Sequence of chain 1.C:
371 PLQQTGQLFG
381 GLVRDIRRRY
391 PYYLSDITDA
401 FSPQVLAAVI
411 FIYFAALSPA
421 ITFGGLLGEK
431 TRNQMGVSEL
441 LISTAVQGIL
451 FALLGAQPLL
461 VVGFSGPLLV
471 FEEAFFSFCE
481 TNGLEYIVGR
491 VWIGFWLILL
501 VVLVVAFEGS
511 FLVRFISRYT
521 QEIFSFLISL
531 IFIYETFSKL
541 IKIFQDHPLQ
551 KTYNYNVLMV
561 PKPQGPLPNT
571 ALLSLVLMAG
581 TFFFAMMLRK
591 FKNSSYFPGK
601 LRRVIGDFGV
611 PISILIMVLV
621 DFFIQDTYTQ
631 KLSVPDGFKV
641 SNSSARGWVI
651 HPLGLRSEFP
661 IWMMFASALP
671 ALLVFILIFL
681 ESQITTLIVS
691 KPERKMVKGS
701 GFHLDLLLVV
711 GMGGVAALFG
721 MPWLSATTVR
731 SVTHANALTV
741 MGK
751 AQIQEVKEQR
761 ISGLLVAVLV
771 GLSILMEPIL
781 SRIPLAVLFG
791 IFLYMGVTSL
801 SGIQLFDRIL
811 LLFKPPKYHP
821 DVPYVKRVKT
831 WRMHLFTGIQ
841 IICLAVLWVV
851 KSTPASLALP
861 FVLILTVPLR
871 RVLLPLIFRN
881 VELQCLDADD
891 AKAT

Sequence of chain 1.D:
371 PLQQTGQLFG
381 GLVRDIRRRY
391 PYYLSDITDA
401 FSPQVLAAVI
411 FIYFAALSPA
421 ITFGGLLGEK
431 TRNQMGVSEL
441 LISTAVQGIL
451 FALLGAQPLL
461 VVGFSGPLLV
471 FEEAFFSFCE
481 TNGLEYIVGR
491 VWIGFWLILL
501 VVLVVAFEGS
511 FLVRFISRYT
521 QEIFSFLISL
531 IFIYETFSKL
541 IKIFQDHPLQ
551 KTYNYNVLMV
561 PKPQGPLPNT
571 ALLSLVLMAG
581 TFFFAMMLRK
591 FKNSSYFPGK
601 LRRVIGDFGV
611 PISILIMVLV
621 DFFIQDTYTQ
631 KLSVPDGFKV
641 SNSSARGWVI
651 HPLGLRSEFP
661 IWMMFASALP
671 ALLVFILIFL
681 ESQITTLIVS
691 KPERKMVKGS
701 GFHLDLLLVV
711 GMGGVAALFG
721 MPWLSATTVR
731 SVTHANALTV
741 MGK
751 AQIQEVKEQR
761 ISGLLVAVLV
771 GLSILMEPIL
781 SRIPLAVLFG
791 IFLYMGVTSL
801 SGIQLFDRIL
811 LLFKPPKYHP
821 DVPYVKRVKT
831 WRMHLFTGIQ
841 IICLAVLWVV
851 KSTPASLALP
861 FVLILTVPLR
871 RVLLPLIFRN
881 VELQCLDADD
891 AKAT

Binding-site contacts:
Ligand atom C3A contacts residue LEU812 of chain 1.C at 3.5 Å (hydrophobic).
Ligand atom O42 contacts residue TYR818 of chain 1.C at 3.5 Å (h-bond).
Ligand atom C2A contacts residue PRO815 of chain 1.C at 3.7 Å (hydrophobic).
Ligand atom O1A contacts residue PRO815 of chain 1.C at 3.2 Å.
Ligand atom C8A contacts residue PHE597 of chain 1.D at 3.7 Å (hydrophobic).
Ligand atom O13 contacts residue PRO816 of chain 1.C at 3.8 Å.
Ligand atom O2 contacts residue GLY599 of chain 1.D at 3.5 Å (h-bond).
Ligand atom O43 contacts residue TYR818 of chain 1.C at 2.6 Å (h-bond).
Ligand atom C6A contacts residue PHE813 of chain 1.C at 3.6 Å (hydrophobic).
Ligand atom O41 contacts residue ARG603 of chain 1.D at 2.9 Å (salt-bridge).
Ligand atom O3 contacts residue GLY599 of chain 1.D at 2.8 Å (h-bond).
Ligand atom O3 contacts residue ARG602 of chain 1.D at 3.2 Å (salt-bridge).
Ligand atom C3A contacts residue PHE813 of chain 1.C at 3.7 Å (hydrophobic).
Ligand atom O11 contacts residue PRO816 of chain 1.C at 3.5 Å.
Ligand atom O3 contacts residue PRO598 of chain 1.D at 3.6 Å.
Ligand atom C4 contacts residue LYS600 of chain 1.D at 3.6 Å.
Ligand atom O4 contacts residue LYS817 of chain 1.C at 3.4 Å (salt-bridge).
Ligand atom O41 contacts residue GLY599 of chain 1.D at 3.8 Å.
Ligand atom O43 contacts residue LYS817 of chain 1.C at 3.3 Å (salt-bridge).
Ligand atom O52 contacts residue LYS817 of chain 1.C at 3.5 Å (salt-bridge).
Ligand atom C2A contacts residue CLR1 of chain 1.H at 3.7 Å.
Ligand atom C4A contacts residue LEU812 of chain 1.C at 3.6 Å (hydrophobic).
Ligand atom O2 contacts residue PRO598 of chain 1.D at 3.5 Å.
Ligand atom O42 contacts residue GLY599 of chain 1.D at 3.4 Å.
Ligand atom C3 contacts residue PRO815 of chain 1.C at 3.8 Å (hydrophobic).
Ligand atom C5A contacts residue PHE813 of chain 1.C at 3.6 Å (hydrophobic).
Ligand atom C7A contacts residue PHE597 of chain 1.D at 3.5 Å (hydrophobic).
Ligand atom C6A contacts residue CLR1 of chain 1.H at 3.8 Å.
Ligand atom C2 contacts residue PRO815 of chain 1.C at 3.8 Å (hydrophobic).
Ligand atom O42 contacts residue ARG602 of chain 1.D at 2.8 Å (salt-bridge).
Ligand atom P4 contacts residue TYR818 of chain 1.C at 3.5 Å.
Ligand atom C5A contacts residue PHE597 of chain 1.D at 3.8 Å (hydrophobic).
Ligand atom O3 contacts residue PHE597 of chain 1.D at 3.8 Å.
Ligand atom O1A contacts residue PRO598 of chain 1.D at 3.7 Å.
Ligand atom C3B contacts residue CLR1 of chain 1.H at 3.5 Å.
Ligand atom O2C contacts residue PRO598 of chain 1.D at 3.6 Å.
Ligand atom C5A contacts residue PRO598 of chain 1.D at 3.8 Å (hydrophobic).
Ligand atom O2 contacts residue LYS600 of chain 1.D at 3.3 Å.
Ligand atom C3A contacts residue LYS814 of chain 1.C at 3.6 Å.
Ligand atom O3 contacts residue PRO815 of chain 1.C at 3.4 Å.

The protein below binds the small molecule below.
Small molecule (SMILES): CCCCCCCC(=O)OC[C@H](COP(=O)(O)O[C@@H]1[C@H](O)[C@H](O)[C@@H](OP(=O)(O)O)[C@H](OP(=O)(O)O)[C@H]1O)OC(=O)CCCCCCC